Binding-site contacts:
Ligand atom N2 contacts residue ASN528 of chain 1.B at 3.0 Å (h-bond).
Ligand atom C8 contacts residue SER402 of chain 1.B at 3.8 Å.
Ligand atom C3 contacts residue SER402 of chain 1.B at 4.0 Å.
Ligand atom C8 contacts residue ASP525 of chain 1.B at 3.4 Å.
Ligand atom C8 contacts residue ASN528 of chain 1.B at 4.3 Å.
Ligand atom C1 contacts residue ASN528 of chain 1.B at 1.6 Å.
Ligand atom C7 contacts residue ASN528 of chain 1.B at 3.1 Å.
Ligand atom C2 contacts residue ASN528 of chain 1.B at 2.6 Å.
Ligand atom O6 contacts residue ASN528 of chain 1.B at 4.4 Å.
Ligand atom N2 contacts residue SER402 of chain 1.B at 3.5 Å.
Ligand atom C3 contacts residue ASN528 of chain 1.B at 4.0 Å.
Ligand atom C8 contacts residue LYS398 of chain 1.B at 4.0 Å.
Ligand atom C7 contacts residue SER402 of chain 1.B at 4.1 Å.
Ligand atom O7 contacts residue ASN528 of chain 1.B at 2.9 Å (h-bond).
Ligand atom C4 contacts residue ASN528 of chain 1.B at 4.4 Å.
Ligand atom C5 contacts residue ASN528 of chain 1.B at 3.8 Å.
Ligand atom C2 contacts residue SER402 of chain 1.B at 4.4 Å.
Ligand atom O3 contacts residue SER402 of chain 1.B at 3.3 Å.
Ligand atom O5 contacts residue ASN528 of chain 1.B at 2.5 Å (h-bond).
Ligand atom O4 contacts residue SER402 of chain 1.B at 4.3 Å.
Ligand atom C8 contacts residue SER527 of chain 1.B at 4.3 Å.

Sequence of chain 1.B:
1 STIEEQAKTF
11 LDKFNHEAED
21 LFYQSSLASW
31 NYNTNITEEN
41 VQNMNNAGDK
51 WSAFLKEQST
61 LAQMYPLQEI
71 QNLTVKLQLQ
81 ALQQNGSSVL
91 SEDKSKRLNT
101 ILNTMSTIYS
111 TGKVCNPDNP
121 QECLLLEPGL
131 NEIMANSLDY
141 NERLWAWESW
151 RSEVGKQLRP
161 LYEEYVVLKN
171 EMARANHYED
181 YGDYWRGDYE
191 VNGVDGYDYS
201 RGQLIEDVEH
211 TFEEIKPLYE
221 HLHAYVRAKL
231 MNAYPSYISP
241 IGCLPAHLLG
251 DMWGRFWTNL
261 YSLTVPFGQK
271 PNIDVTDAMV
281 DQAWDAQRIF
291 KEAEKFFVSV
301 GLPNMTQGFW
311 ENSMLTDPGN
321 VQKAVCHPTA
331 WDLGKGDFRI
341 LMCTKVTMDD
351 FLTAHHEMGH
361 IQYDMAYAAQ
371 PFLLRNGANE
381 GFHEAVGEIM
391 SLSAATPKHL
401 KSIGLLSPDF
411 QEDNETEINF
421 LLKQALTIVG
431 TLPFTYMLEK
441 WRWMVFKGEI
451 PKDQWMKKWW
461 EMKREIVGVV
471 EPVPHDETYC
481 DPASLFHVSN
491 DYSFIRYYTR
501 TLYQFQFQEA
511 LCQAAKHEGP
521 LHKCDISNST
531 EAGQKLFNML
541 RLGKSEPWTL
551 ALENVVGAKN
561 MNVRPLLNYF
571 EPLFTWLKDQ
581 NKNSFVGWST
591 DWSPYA

This protein binds this small molecule.
Small molecule (SMILES): CC(=O)N[C@@H]1[C@@H](O)[C@H](O)[C@@H](CO)O[C@H]1O